Sequence of chain 1.C:
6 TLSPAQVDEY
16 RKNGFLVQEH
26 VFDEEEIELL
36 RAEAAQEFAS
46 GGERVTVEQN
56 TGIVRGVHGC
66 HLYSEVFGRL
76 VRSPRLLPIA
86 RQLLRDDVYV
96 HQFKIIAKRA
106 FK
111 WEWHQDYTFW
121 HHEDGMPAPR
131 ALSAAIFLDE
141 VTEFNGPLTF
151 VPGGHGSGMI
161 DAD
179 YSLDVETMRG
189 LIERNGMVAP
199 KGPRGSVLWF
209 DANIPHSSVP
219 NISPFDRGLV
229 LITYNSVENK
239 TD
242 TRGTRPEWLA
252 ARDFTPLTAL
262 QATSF

Binding-site contacts:
Ligand atom C1 contacts residue HIS114 of chain 1.C at 4.1 Å.
Ligand atom C3 contacts residue SER216 of chain 1.C at 4.4 Å.
Ligand atom C3 contacts residue ILE101 of chain 1.C at 4.0 Å (hydrophobic).
Ligand atom O2 contacts residue HIS114 of chain 1.C at 4.5 Å.
Ligand atom C2 contacts residue HIS114 of chain 1.C at 4.3 Å.
Ligand atom O1 contacts residue HIS214 of chain 1.C at 4.5 Å.
Ligand atom O5 contacts residue SER216 of chain 1.C at 3.4 Å (h-bond).
Ligand atom O5 contacts residue FE1 of chain 1.P at 2.8 Å.
Ligand atom O2 contacts residue PHE208 of chain 1.C at 4.0 Å.
Ligand atom C2 contacts residue SER216 of chain 1.C at 4.3 Å.
Ligand atom O2 contacts residue FE1 of chain 1.P at 2.3 Å.
Ligand atom O5 contacts residue HIS114 of chain 1.C at 3.6 Å.
Ligand atom C1 contacts residue FE1 of chain 1.P at 2.3 Å.
Ligand atom O5 contacts residue HIS214 of chain 1.C at 3.4 Å (h-bond).
Ligand atom O2 contacts residue HIS214 of chain 1.C at 3.2 Å (h-bond).
Ligand atom O2 contacts residue ASP116 of chain 1.C at 3.1 Å (salt-bridge).
Ligand atom O4 contacts residue ILE101 of chain 1.C at 3.9 Å.
Ligand atom O4 contacts residue SER216 of chain 1.C at 4.1 Å.
Ligand atom C1 contacts residue LEU229 of chain 1.C at 4.4 Å (hydrophobic).
Ligand atom O1 contacts residue LYS99 of chain 1.C at 4.2 Å.
Ligand atom C1 contacts residue ASP116 of chain 1.C at 3.5 Å.
Ligand atom C3 contacts residue LYS99 of chain 1.C at 4.4 Å.
Ligand atom C3 contacts residue FE1 of chain 1.P at 4.5 Å.
Ligand atom C5 contacts residue ILE101 of chain 1.C at 4.0 Å (hydrophobic).
Ligand atom C4 contacts residue ILE101 of chain 1.C at 4.4 Å (hydrophobic).
Ligand atom O1 contacts residue PRO1 of chain 1.Q at 3.6 Å.
Ligand atom O4 contacts residue LYS103 of chain 1.C at 3.8 Å.
Ligand atom C5 contacts residue SER216 of chain 1.C at 4.4 Å.
Ligand atom C4 contacts residue SER216 of chain 1.C at 3.5 Å.
Ligand atom O3 contacts residue ILE101 of chain 1.C at 3.8 Å.
Ligand atom C1 contacts residue HIS214 of chain 1.C at 3.7 Å.
Ligand atom O1 contacts residue ASP116 of chain 1.C at 3.3 Å (salt-bridge).
Ligand atom O1 contacts residue HIS114 of chain 1.C at 4.0 Å.
Ligand atom O1 contacts residue FE1 of chain 1.P at 2.6 Å.
Ligand atom C2 contacts residue FE1 of chain 1.P at 2.9 Å.
Ligand atom O2 contacts residue LEU229 of chain 1.C at 4.1 Å.
Ligand atom C2 contacts residue HIS214 of chain 1.C at 4.0 Å.

A small-molecule ligand and the protein it binds are described below.
Small molecule (SMILES): O=C(O)CCC(=O)C(=O)O